Sequence of chain 1.D:
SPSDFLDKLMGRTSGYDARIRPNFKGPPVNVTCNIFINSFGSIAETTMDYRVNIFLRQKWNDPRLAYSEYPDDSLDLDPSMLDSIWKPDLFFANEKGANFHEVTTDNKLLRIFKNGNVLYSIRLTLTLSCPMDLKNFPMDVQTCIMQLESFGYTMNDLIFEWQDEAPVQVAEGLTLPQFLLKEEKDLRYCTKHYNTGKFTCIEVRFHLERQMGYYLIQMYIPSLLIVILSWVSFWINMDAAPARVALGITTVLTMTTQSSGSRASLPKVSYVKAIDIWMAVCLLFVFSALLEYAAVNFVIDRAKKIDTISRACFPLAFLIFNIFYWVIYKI

Binding-site contacts:
Ligand atom O7 contacts residue PRO36 of chain 1.D at 4.3 Å.
Ligand atom C7 contacts residue PRO36 of chain 1.D at 3.8 Å (hydrophobic).
Ligand atom C4 contacts residue ASN38 of chain 1.D at 4.3 Å.
Ligand atom C8 contacts residue PRO36 of chain 1.D at 3.0 Å (hydrophobic).
Ligand atom C1 contacts residue ASN38 of chain 1.D at 1.4 Å.
Ligand atom C8 contacts residue ASN38 of chain 1.D at 4.2 Å.
Ligand atom C2 contacts residue ASN38 of chain 1.D at 2.5 Å.
Ligand atom O5 contacts residue ASN38 of chain 1.D at 2.4 Å (h-bond).
Ligand atom C7 contacts residue ASN38 of chain 1.D at 3.6 Å.
Ligand atom C7 contacts residue ASN31 of chain 1.D at 4.2 Å.
Ligand atom O6 contacts residue ASN38 of chain 1.D at 4.3 Å.
Ligand atom C1 contacts residue PRO36 of chain 1.D at 4.1 Å (hydrophobic).
Ligand atom C8 contacts residue PRO35 of chain 1.D at 3.4 Å (hydrophobic).
Ligand atom O7 contacts residue ASN31 of chain 1.D at 3.5 Å (h-bond).
Ligand atom O7 contacts residue ASN38 of chain 1.D at 4.4 Å.
Ligand atom N2 contacts residue ASN38 of chain 1.D at 2.9 Å (h-bond).
Ligand atom C5 contacts residue ASN38 of chain 1.D at 3.7 Å.
Ligand atom N2 contacts residue PRO36 of chain 1.D at 4.4 Å.
Ligand atom O6 contacts residue PRO35 of chain 1.D at 3.8 Å.
Ligand atom C8 contacts residue ASN31 of chain 1.D at 3.9 Å.
Ligand atom C3 contacts residue ASN38 of chain 1.D at 3.8 Å.

This protein binds this small molecule.
Small molecule (SMILES): CC(=O)N[C@H]1[C@H](O[C@H]2[C@H](O)[C@@H](NC(C)=O)CO[C@@H]2CO)O[C@H](CO)[C@@H](O)[C@@H]1O